The small molecule below binds the protein below.
Small molecule (SMILES): N[C@@H](Cc1c[nH]c2ccccc12)C(=O)O

Binding-site contacts:
Ligand atom CB contacts residue THR19 of chain 2.A at 3.7 Å.
Ligand atom CB contacts residue THR24 of chain 2.A at 3.5 Å.
Ligand atom C contacts residue THR46 of chain 2.B at 3.9 Å.
Ligand atom N contacts residue THR19 of chain 2.A at 2.8 Å (h-bond).
Ligand atom CD1 contacts residue ALA48 of chain 2.A at 4.0 Å (hydrophobic).
Ligand atom CD1 contacts residue GLN41 of chain 2.B at 3.7 Å.
Ligand atom N contacts residue THR24 of chain 2.A at 2.8 Å (h-bond).
Ligand atom O contacts residue THR43 of chain 2.B at 2.6 Å (h-bond).
Ligand atom CE3 contacts residue HIS28 of chain 2.B at 3.9 Å.
Ligand atom CG contacts residue SER47 of chain 2.A at 3.8 Å.
Ligand atom OXT contacts residue ARG20 of chain 2.A at 3.4 Å.
Ligand atom C contacts residue GLY21 of chain 2.A at 3.5 Å.
Ligand atom CA contacts residue GLY21 of chain 2.A at 3.6 Å.
Ligand atom CD1 contacts residue THR43 of chain 2.B at 3.9 Å.
Ligand atom OXT contacts residue SER47 of chain 2.A at 2.8 Å (h-bond).
Ligand atom N contacts residue ASP23 of chain 2.A at 3.1 Å (salt-bridge).
Ligand atom NE1 contacts residue GLN41 of chain 2.B at 2.9 Å (h-bond).
Ligand atom CZ2 contacts residue VAL49 of chain 2.B at 3.7 Å (hydrophobic).
Ligand atom C contacts residue THR43 of chain 2.B at 3.5 Å.
Ligand atom OXT contacts residue GLY21 of chain 2.A at 3.1 Å (h-bond).
Ligand atom N contacts residue GLY21 of chain 2.A at 2.8 Å (h-bond).
Ligand atom CZ2 contacts residue THR46 of chain 2.B at 3.9 Å.
Ligand atom O contacts residue THR46 of chain 2.B at 2.8 Å (h-bond).
Ligand atom CA contacts residue THR19 of chain 2.A at 3.7 Å.
Ligand atom CZ3 contacts residue HIS28 of chain 2.B at 3.9 Å.
Ligand atom CH2 contacts residue VAL49 of chain 2.B at 3.9 Å (hydrophobic).
Ligand atom CH2 contacts residue GLY17 of chain 2.B at 3.6 Å.
Ligand atom CE2 contacts residue ALA40 of chain 2.B at 4.0 Å (hydrophobic).
Ligand atom CZ3 contacts residue MET38 of chain 2.B at 3.9 Å (hydrophobic).
Ligand atom O contacts residue HIS45 of chain 2.B at 3.8 Å.
Ligand atom NE1 contacts residue ALA40 of chain 2.B at 3.7 Å.
Ligand atom OXT contacts residue THR43 of chain 2.B at 3.6 Å.
Ligand atom CD1 contacts residue SER47 of chain 2.A at 3.5 Å.
Ligand atom CA contacts residue SER47 of chain 2.A at 3.9 Å.
Ligand atom CB contacts residue SER47 of chain 2.A at 3.4 Å.
Ligand atom CH2 contacts residue MET38 of chain 2.B at 3.9 Å (hydrophobic).
Ligand atom CZ3 contacts residue GLY17 of chain 2.B at 3.6 Å.
Ligand atom OXT contacts residue THR19 of chain 2.A at 4.0 Å.
Ligand atom C contacts residue SER47 of chain 2.A at 3.5 Å.
Ligand atom CA contacts residue THR24 of chain 2.A at 3.2 Å.

Sequence of chain 2.A:
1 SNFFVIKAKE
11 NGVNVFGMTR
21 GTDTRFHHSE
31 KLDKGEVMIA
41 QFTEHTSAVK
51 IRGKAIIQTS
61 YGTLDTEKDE

Sequence of chain 2.B:
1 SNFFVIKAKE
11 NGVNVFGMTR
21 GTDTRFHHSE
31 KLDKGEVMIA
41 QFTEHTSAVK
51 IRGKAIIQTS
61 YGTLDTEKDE